This protein binds this small molecule.
Small molecule (SMILES): CC(=O)N1CCN(Cc2cnc(Cc3ccccc3)s2)CC1

Sequence of chain 1.A:
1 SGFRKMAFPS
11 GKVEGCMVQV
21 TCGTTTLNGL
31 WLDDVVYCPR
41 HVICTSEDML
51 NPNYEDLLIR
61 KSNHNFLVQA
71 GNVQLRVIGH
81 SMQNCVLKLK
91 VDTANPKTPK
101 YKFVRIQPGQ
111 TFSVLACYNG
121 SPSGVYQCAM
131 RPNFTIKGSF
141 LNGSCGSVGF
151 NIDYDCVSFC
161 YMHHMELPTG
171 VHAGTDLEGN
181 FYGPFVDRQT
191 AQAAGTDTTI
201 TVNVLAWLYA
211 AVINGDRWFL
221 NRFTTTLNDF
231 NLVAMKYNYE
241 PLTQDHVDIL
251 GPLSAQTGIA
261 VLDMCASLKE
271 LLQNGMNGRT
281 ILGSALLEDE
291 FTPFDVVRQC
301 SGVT

Binding-site contacts:
Ligand atom C2 contacts residue HIS41 of chain 1.A at 3.6 Å.
Ligand atom C5 contacts residue ASN142 of chain 1.A at 4.3 Å.
Ligand atom C12 contacts residue SER46 of chain 1.A at 4.3 Å.
Ligand atom C15 contacts residue ASN142 of chain 1.A at 3.8 Å.
Ligand atom N1 contacts residue ASN142 of chain 1.A at 4.0 Å.
Ligand atom C contacts residue SER144 of chain 1.A at 4.4 Å.
Ligand atom S contacts residue ASN142 of chain 1.A at 3.6 Å.
Ligand atom O contacts residue LEU141 of chain 1.A at 4.4 Å.
Ligand atom C10 contacts residue SER46 of chain 1.A at 3.6 Å.
Ligand atom C4 contacts residue ASN142 of chain 1.A at 3.7 Å.
Ligand atom N contacts residue CYS145 of chain 1.A at 3.3 Å (h-bond).
Ligand atom C7 contacts residue SER46 of chain 1.A at 3.8 Å.
Ligand atom C3 contacts residue ASN142 of chain 1.A at 3.9 Å.
Ligand atom N contacts residue GLY143 of chain 1.A at 4.4 Å.
Ligand atom N2 contacts residue SER46 of chain 1.A at 2.8 Å (h-bond).
Ligand atom C11 contacts residue SER46 of chain 1.A at 3.8 Å.
Ligand atom C1 contacts residue CYS145 of chain 1.A at 2.5 Å (hydrophobic).
Ligand atom C contacts residue HIS163 of chain 1.A at 4.3 Å.
Ligand atom N contacts residue HIS41 of chain 1.A at 3.9 Å.
Ligand atom C3 contacts residue DMS1 of chain 1.E at 4.2 Å.
Ligand atom C1 contacts residue GLY143 of chain 1.A at 3.7 Å.
Ligand atom C8 contacts residue SER46 of chain 1.A at 4.3 Å.
Ligand atom C15 contacts residue GLY143 of chain 1.A at 4.4 Å.
Ligand atom C contacts residue DMS1 of chain 1.E at 3.4 Å.
Ligand atom C5 contacts residue SER46 of chain 1.A at 4.3 Å.
Ligand atom O contacts residue SER144 of chain 1.A at 3.4 Å (h-bond).
Ligand atom C9 contacts residue SER46 of chain 1.A at 3.9 Å.
Ligand atom C1 contacts residue HIS41 of chain 1.A at 4.3 Å.
Ligand atom C16 contacts residue GLY143 of chain 1.A at 4.2 Å.
Ligand atom O contacts residue CYS145 of chain 1.A at 3.0 Å (h-bond).
Ligand atom C2 contacts residue CYS145 of chain 1.A at 3.6 Å (hydrophobic).
Ligand atom C2 contacts residue HIS164 of chain 1.A at 4.5 Å.
Ligand atom C contacts residue HIS164 of chain 1.A at 4.1 Å.
Ligand atom C1 contacts residue DMS1 of chain 1.E at 4.3 Å.
Ligand atom C14 contacts residue SER46 of chain 1.A at 4.3 Å.
Ligand atom C6 contacts residue SER46 of chain 1.A at 3.2 Å.
Ligand atom O contacts residue ASN142 of chain 1.A at 4.0 Å.
Ligand atom C1 contacts residue SER144 of chain 1.A at 4.3 Å.
Ligand atom O contacts residue GLY143 of chain 1.A at 2.9 Å (h-bond).
Ligand atom C contacts residue CYS145 of chain 1.A at 1.7 Å (hydrophobic).